A protein and the small-molecule ligand that binds it are described below.
Small molecule (SMILES): Cn1c(-c2c[nH]c3cc(C#N)ccc23)nc2ccc(C(=O)N3CCO[C@@H](c4ccccc4)[C@@H]3CO)cc21

Binding-site contacts:
Ligand atom N62 contacts residue THR346 of chain 1.A at 3.3 Å (h-bond).
Ligand atom C01 contacts residue TRP305 of chain 1.A at 3.8 Å (hydrophobic).
Ligand atom C48 contacts residue PHE402 of chain 1.A at 3.5 Å (hydrophobic).
Ligand atom C09 contacts residue TRP305 of chain 1.A at 3.6 Å (hydrophobic).
Ligand atom C52 contacts residue PHE402 of chain 1.A at 3.6 Å (hydrophobic).
Ligand atom C06 contacts residue TRP305 of chain 1.A at 3.9 Å (hydrophobic).
Ligand atom C60 contacts residue PRO307 of chain 1.A at 3.7 Å (hydrophobic).
Ligand atom N50 contacts residue PHE402 of chain 1.A at 3.2 Å.
Ligand atom C41 contacts residue THR156 of chain 1.A at 3.5 Å.
Ligand atom C01 contacts residue ASN344 of chain 1.A at 3.2 Å.
Ligand atom O18 contacts residue MG1 of chain 1.G at 2.7 Å.
Ligand atom C27 contacts residue TYR153 of chain 1.A at 3.7 Å (hydrophobic).
Ligand atom C08 contacts residue TRP305 of chain 1.A at 3.5 Å (hydrophobic).
Ligand atom C56 contacts residue ASN344 of chain 1.A at 3.2 Å.
Ligand atom C20 contacts residue TRP305 of chain 1.A at 3.4 Å (hydrophobic).
Ligand atom N62 contacts residue THR349 of chain 1.A at 3.5 Å.
Ligand atom C45 contacts residue TYR153 of chain 1.A at 3.7 Å (hydrophobic).
Ligand atom N50 contacts residue PRO307 of chain 1.A at 3.7 Å.
Ligand atom C16 contacts residue TRP305 of chain 1.A at 3.8 Å (hydrophobic).
Ligand atom C53 contacts residue PHE402 of chain 1.A at 3.7 Å (hydrophobic).
Ligand atom C43 contacts residue SER159 of chain 1.A at 3.3 Å.
Ligand atom C58 contacts residue TRP305 of chain 1.A at 3.2 Å (hydrophobic).
Ligand atom C55 contacts residue ASN344 of chain 1.A at 3.8 Å.
Ligand atom C36 contacts residue TYR153 of chain 1.A at 3.5 Å (hydrophobic).
Ligand atom C58 contacts residue PRO307 of chain 1.A at 3.8 Å (hydrophobic).
Ligand atom N62 contacts residue SER345 of chain 1.A at 3.6 Å.
Ligand atom C37 contacts residue TYR153 of chain 1.A at 3.4 Å (hydrophobic).
Ligand atom C52 contacts residue PRO307 of chain 1.A at 3.7 Å (hydrophobic).
Ligand atom N62 contacts residue ASN344 of chain 1.A at 3.5 Å (h-bond).
Ligand atom C43 contacts residue PHE158 of chain 1.A at 3.7 Å (hydrophobic).
Ligand atom O34 contacts residue MG1 of chain 1.G at 3.0 Å.
Ligand atom N05 contacts residue TRP305 of chain 1.A at 3.7 Å.
Ligand atom C31 contacts residue TYR153 of chain 1.A at 3.7 Å (hydrophobic).
Ligand atom O18 contacts residue LEU163 of chain 1.A at 3.9 Å.
Ligand atom C61 contacts residue ASN344 of chain 1.A at 3.4 Å.
Ligand atom C31 contacts residue GLU197 of chain 1.A at 3.3 Å.
Ligand atom C56 contacts residue ARG313 of chain 1.A at 3.9 Å.
Ligand atom C23 contacts residue TRP305 of chain 1.A at 3.8 Å (hydrophobic).
Ligand atom C17 contacts residue MG1 of chain 1.G at 3.5 Å.
Ligand atom O34 contacts residue GLU197 of chain 1.A at 2.6 Å (salt-bridge).

Sequence of chain 1.A:
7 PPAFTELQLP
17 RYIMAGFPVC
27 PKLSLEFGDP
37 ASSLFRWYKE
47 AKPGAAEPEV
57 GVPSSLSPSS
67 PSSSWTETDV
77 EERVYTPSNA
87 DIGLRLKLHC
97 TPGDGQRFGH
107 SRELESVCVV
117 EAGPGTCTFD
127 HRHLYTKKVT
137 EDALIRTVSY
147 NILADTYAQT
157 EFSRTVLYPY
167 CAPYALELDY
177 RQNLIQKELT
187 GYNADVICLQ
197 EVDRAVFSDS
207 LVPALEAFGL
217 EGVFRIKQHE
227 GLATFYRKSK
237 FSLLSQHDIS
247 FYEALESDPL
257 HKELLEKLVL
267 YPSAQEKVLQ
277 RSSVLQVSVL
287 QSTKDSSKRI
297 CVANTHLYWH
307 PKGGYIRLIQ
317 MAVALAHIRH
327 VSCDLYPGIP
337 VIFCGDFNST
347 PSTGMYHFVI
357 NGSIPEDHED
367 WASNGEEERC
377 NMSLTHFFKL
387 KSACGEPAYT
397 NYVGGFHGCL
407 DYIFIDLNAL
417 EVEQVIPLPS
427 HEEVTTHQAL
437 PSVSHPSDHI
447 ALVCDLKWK